A protein and the small-molecule ligand that binds it are described below.
Small molecule (SMILES): CC(=O)N[C@@H]1[C@@H](O)[C@H](O)[C@@H](CO)O[C@H]1O

Sequence of chain 1.A:
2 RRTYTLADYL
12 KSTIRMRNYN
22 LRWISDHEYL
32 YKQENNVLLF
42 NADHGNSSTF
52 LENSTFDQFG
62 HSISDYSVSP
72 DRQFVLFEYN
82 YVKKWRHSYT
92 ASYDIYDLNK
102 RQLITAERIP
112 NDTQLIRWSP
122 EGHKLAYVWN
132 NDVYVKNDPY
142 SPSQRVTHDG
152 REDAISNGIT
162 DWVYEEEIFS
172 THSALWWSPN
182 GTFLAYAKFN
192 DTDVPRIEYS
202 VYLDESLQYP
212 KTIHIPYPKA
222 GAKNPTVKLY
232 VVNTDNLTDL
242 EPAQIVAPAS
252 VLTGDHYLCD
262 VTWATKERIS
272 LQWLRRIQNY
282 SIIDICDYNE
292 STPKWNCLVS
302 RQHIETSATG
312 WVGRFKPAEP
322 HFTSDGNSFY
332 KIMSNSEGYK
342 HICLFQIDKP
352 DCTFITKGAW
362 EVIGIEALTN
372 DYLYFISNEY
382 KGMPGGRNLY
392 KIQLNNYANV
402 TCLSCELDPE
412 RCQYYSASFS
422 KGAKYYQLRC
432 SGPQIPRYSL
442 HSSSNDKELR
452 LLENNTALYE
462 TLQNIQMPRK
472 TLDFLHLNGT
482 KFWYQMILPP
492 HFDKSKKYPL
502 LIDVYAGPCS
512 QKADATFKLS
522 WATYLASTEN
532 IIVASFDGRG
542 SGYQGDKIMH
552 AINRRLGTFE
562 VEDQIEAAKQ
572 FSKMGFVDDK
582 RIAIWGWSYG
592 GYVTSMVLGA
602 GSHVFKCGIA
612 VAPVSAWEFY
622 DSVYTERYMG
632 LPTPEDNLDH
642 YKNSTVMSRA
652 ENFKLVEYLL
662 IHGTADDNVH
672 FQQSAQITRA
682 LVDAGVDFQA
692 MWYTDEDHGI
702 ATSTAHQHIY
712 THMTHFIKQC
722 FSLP

Binding-site contacts:
Ligand atom C1 contacts residue HIS45 of chain 1.A at 4.3 Å.
Ligand atom C1 contacts residue ASN47 of chain 1.A at 1.4 Å.
Ligand atom C7 contacts residue ASN47 of chain 1.A at 3.9 Å.
Ligand atom C5 contacts residue HIS45 of chain 1.A at 4.2 Å.
Ligand atom C4 contacts residue ASN47 of chain 1.A at 4.2 Å.
Ligand atom C8 contacts residue SER48 of chain 1.A at 4.4 Å.
Ligand atom C8 contacts residue SER49 of chain 1.A at 3.1 Å.
Ligand atom O7 contacts residue SER49 of chain 1.A at 4.0 Å.
Ligand atom C2 contacts residue ASN47 of chain 1.A at 2.4 Å.
Ligand atom C5 contacts residue ASN47 of chain 1.A at 3.7 Å.
Ligand atom O5 contacts residue HIS45 of chain 1.A at 4.2 Å.
Ligand atom O5 contacts residue ASN47 of chain 1.A at 2.4 Å (h-bond).
Ligand atom C3 contacts residue ASN47 of chain 1.A at 3.8 Å.
Ligand atom C8 contacts residue LEU40 of chain 1.A at 3.5 Å (hydrophobic).
Ligand atom C7 contacts residue SER49 of chain 1.A at 4.1 Å.
Ligand atom N2 contacts residue ASN47 of chain 1.A at 2.9 Å (h-bond).